Sequence of chain 1.A:
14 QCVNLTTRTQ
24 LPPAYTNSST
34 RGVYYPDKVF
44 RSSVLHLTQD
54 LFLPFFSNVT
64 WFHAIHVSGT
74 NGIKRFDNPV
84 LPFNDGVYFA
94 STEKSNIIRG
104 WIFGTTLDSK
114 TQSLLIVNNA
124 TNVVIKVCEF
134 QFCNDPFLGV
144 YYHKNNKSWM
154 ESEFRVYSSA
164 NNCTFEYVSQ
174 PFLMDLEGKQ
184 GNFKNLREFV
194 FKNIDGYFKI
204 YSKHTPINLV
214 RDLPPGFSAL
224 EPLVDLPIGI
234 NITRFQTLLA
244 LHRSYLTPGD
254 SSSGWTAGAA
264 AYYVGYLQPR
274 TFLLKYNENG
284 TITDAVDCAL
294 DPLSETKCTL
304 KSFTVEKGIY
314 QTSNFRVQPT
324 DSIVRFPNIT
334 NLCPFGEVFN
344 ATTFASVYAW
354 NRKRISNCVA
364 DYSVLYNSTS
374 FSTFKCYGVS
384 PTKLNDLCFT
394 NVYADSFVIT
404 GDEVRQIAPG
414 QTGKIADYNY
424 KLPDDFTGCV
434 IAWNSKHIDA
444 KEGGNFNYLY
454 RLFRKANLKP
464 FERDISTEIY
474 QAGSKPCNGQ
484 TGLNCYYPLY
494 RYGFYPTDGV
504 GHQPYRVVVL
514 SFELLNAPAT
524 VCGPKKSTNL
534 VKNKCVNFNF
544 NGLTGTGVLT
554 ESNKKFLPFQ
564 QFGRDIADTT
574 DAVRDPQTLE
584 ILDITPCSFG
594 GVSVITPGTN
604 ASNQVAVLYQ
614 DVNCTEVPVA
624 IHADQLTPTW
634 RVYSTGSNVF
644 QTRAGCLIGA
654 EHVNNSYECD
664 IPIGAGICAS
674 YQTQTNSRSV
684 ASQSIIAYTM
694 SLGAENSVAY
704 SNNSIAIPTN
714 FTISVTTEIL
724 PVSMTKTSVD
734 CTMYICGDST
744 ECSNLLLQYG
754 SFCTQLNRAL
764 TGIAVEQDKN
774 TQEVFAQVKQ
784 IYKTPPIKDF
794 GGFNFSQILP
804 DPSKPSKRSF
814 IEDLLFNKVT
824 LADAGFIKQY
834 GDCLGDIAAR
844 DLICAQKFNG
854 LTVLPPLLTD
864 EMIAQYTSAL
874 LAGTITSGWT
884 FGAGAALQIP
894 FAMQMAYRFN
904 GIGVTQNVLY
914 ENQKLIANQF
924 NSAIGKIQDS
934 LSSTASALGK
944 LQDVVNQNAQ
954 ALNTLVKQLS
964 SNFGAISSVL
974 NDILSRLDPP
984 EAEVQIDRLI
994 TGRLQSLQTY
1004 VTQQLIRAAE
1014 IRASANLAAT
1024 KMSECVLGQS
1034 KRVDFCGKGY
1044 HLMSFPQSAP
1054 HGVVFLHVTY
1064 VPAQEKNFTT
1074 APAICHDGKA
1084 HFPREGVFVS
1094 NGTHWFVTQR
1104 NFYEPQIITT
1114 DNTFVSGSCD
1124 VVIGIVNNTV

A small-molecule ligand and the protein it binds are described below.
Small molecule (SMILES): CC(=O)N[C@@H]1[C@@H](O)[C@H](O)[C@@H](CO)O[C@H]1O

Binding-site contacts:
Ligand atom O6 contacts residue ASN282 of chain 1.A at 4.5 Å.
Ligand atom N2 contacts residue ASN282 of chain 1.A at 3.0 Å (h-bond).
Ligand atom C7 contacts residue GLU281 of chain 1.A at 3.6 Å.
Ligand atom N2 contacts residue ASN280 of chain 1.A at 4.1 Å.
Ligand atom C5 contacts residue ASN282 of chain 1.A at 3.6 Å.
Ligand atom C1 contacts residue ASN282 of chain 1.A at 1.4 Å.
Ligand atom C7 contacts residue ASN282 of chain 1.A at 3.6 Å.
Ligand atom O5 contacts residue ASN282 of chain 1.A at 2.3 Å (h-bond).
Ligand atom O7 contacts residue GLU281 of chain 1.A at 3.0 Å (salt-bridge).
Ligand atom C4 contacts residue ASN282 of chain 1.A at 4.2 Å.
Ligand atom C7 contacts residue ASN280 of chain 1.A at 4.5 Å.
Ligand atom C3 contacts residue ASN282 of chain 1.A at 3.8 Å.
Ligand atom O7 contacts residue ASN282 of chain 1.A at 4.5 Å.
Ligand atom C8 contacts residue GLU281 of chain 1.A at 3.4 Å.
Ligand atom C2 contacts residue ASN282 of chain 1.A at 2.5 Å.
Ligand atom O7 contacts residue ASN280 of chain 1.A at 4.2 Å.
Ligand atom C8 contacts residue ASN282 of chain 1.A at 3.5 Å.